Sequence of chain 1.F:
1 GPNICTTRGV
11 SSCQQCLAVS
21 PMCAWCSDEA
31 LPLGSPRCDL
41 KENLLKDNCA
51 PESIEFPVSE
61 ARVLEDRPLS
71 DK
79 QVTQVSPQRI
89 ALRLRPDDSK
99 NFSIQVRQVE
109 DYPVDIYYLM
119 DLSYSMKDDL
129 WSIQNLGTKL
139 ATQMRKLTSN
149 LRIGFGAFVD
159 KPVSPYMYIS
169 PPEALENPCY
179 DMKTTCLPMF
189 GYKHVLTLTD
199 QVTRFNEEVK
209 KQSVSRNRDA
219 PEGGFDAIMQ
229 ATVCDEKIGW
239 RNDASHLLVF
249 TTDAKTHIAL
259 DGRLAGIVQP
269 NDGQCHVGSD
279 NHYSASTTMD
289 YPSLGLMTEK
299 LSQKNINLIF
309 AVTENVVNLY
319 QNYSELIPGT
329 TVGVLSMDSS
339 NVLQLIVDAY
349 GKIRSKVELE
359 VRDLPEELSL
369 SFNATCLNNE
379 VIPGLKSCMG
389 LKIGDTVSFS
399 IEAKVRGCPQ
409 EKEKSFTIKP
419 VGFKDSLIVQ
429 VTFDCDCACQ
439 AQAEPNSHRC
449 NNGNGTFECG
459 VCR

This small molecule binds to this protein.
Small molecule (SMILES): CC(=O)N[C@@H]1[C@@H](O)[C@H](O)[C@@H](CO)O[C@H]1O

Binding-site contacts:
Ligand atom C7 contacts residue GLU400 of chain 1.F at 4.3 Å.
Ligand atom C8 contacts residue SER398 of chain 1.F at 4.0 Å.
Ligand atom O5 contacts residue ASN371 of chain 1.F at 2.4 Å (h-bond).
Ligand atom C2 contacts residue ASN371 of chain 1.F at 2.6 Å.
Ligand atom N2 contacts residue ASN371 of chain 1.F at 3.0 Å (h-bond).
Ligand atom C8 contacts residue ASN371 of chain 1.F at 4.4 Å.
Ligand atom C7 contacts residue SER398 of chain 1.F at 4.3 Å.
Ligand atom C8 contacts residue ILE399 of chain 1.F at 3.9 Å (hydrophobic).
Ligand atom C3 contacts residue ASN371 of chain 1.F at 3.9 Å.
Ligand atom O5 contacts residue VAL379 of chain 1.F at 4.4 Å.
Ligand atom C1 contacts residue ASN371 of chain 1.F at 1.4 Å.
Ligand atom O6 contacts residue VAL379 of chain 1.F at 4.4 Å.
Ligand atom C8 contacts residue SER369 of chain 1.F at 4.1 Å.
Ligand atom C7 contacts residue ASN371 of chain 1.F at 3.2 Å.
Ligand atom O7 contacts residue SER398 of chain 1.F at 3.4 Å.
Ligand atom O6 contacts residue PRO381 of chain 1.F at 3.9 Å.
Ligand atom N2 contacts residue GLU400 of chain 1.F at 4.3 Å.
Ligand atom C8 contacts residue GLU400 of chain 1.F at 3.4 Å.
Ligand atom C4 contacts residue ASN371 of chain 1.F at 4.3 Å.
Ligand atom C5 contacts residue ASN371 of chain 1.F at 3.6 Å.
Ligand atom O7 contacts residue ASN371 of chain 1.F at 3.0 Å (h-bond).
Ligand atom O3 contacts residue GLU400 of chain 1.F at 4.4 Å.